Binding-site contacts:
Ligand atom O5 contacts residue ASN56 of chain 2.A at 2.4 Å (h-bond).
Ligand atom C1 contacts residue ASN56 of chain 2.A at 1.4 Å.
Ligand atom C3 contacts residue ASN56 of chain 2.A at 3.4 Å.
Ligand atom O3 contacts residue ASN56 of chain 2.A at 3.2 Å (h-bond).
Ligand atom C2 contacts residue ASN56 of chain 2.A at 2.5 Å.
Ligand atom N2 contacts residue SER58 of chain 2.A at 4.2 Å.
Ligand atom C2 contacts residue SER58 of chain 2.A at 3.2 Å.
Ligand atom C5 contacts residue ASN56 of chain 2.A at 3.7 Å.
Ligand atom C7 contacts residue THR59 of chain 2.A at 4.2 Å.
Ligand atom O3 contacts residue SER58 of chain 2.A at 2.9 Å (h-bond).
Ligand atom C1 contacts residue SER58 of chain 2.A at 4.1 Å.
Ligand atom C3 contacts residue SER58 of chain 2.A at 3.2 Å.
Ligand atom O7 contacts residue THR59 of chain 2.A at 3.5 Å.
Ligand atom O7 contacts residue SER58 of chain 2.A at 4.0 Å.
Ligand atom C4 contacts residue ASN56 of chain 2.A at 4.2 Å.
Ligand atom N2 contacts residue ASN56 of chain 2.A at 3.6 Å (h-bond).
Ligand atom C7 contacts residue SER58 of chain 2.A at 4.5 Å.

This small molecule binds to this protein.
Small molecule (SMILES): CC(=O)N[C@@H]1[C@@H](O)[C@H](O)[C@@H](CO)O[C@H]1O

Sequence of chain 2.A:
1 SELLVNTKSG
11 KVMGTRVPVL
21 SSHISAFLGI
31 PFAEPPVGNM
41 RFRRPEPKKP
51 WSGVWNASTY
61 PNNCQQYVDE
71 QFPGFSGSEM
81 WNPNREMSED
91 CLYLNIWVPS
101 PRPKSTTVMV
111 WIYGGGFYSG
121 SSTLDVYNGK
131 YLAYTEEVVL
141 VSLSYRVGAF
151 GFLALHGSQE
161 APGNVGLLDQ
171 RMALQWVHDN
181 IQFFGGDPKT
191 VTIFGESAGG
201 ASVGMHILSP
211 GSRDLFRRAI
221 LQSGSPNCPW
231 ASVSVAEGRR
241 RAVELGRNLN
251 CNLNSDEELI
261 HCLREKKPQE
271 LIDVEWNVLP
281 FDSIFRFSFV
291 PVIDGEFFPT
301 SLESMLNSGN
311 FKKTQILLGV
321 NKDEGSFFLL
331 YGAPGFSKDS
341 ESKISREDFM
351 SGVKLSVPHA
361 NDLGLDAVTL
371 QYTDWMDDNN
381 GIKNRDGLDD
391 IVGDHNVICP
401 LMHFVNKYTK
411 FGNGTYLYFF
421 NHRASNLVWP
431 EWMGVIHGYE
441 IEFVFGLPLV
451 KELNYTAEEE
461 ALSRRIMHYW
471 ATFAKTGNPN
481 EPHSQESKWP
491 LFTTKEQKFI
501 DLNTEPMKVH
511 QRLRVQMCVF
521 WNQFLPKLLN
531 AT